Sequence of chain 1.A:
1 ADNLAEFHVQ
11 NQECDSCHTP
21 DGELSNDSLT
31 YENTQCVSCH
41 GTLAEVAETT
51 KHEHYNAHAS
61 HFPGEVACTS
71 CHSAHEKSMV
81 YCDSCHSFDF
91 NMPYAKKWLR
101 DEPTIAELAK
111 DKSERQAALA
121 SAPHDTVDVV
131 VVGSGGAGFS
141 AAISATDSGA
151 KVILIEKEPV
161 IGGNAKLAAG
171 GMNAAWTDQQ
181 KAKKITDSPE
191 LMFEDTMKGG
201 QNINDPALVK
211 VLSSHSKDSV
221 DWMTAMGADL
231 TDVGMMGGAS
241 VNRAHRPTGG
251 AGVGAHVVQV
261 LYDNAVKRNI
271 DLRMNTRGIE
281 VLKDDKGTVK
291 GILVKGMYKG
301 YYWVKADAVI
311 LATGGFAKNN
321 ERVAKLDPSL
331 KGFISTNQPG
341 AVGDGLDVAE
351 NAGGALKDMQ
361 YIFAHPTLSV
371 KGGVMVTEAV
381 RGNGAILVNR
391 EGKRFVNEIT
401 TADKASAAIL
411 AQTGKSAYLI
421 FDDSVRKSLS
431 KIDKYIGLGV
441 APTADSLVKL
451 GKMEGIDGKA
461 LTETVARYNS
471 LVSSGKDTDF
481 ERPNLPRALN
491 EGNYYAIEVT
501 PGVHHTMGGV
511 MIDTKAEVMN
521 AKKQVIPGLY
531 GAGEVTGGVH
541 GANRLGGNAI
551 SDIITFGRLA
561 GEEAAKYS

Binding-site contacts:
Ligand atom OXT contacts residue MET375 of chain 1.A at 3.8 Å.
Ligand atom O contacts residue THR377 of chain 1.A at 3.4 Å.
Ligand atom O7 contacts residue LEU545 of chain 1.A at 4.2 Å.
Ligand atom O8 contacts residue HIS504 of chain 1.A at 2.8 Å (h-bond).
Ligand atom OXT contacts residue ALA169 of chain 1.A at 3.9 Å.
Ligand atom O contacts residue GLU378 of chain 1.A at 2.9 Å (salt-bridge).
Ligand atom C contacts residue THR377 of chain 1.A at 3.4 Å.
Ligand atom O7 contacts residue ARG544 of chain 1.A at 2.7 Å (salt-bridge).
Ligand atom C4 contacts residue MET375 of chain 1.A at 3.8 Å (hydrophobic).
Ligand atom O8 contacts residue FAD1 of chain 1.H at 3.2 Å.
Ligand atom C contacts residue HIS365 of chain 1.A at 3.8 Å.
Ligand atom O7 contacts residue FAD1 of chain 1.H at 2.9 Å.
Ligand atom C6 contacts residue GLY546 of chain 1.A at 4.0 Å.
Ligand atom C4 contacts residue HIS365 of chain 1.A at 3.9 Å.
Ligand atom OXT contacts residue THR377 of chain 1.A at 2.6 Å (h-bond).
Ligand atom C5 contacts residue GLY547 of chain 1.A at 4.2 Å.
Ligand atom C contacts residue MET375 of chain 1.A at 3.7 Å (hydrophobic).
Ligand atom OXT contacts residue FAD1 of chain 1.H at 3.7 Å.
Ligand atom O contacts residue MET375 of chain 1.A at 3.6 Å.
Ligand atom C contacts residue MET236 of chain 1.A at 4.0 Å (hydrophobic).
Ligand atom C6 contacts residue FAD1 of chain 1.H at 3.3 Å.
Ligand atom C6 contacts residue GLY547 of chain 1.A at 3.9 Å.
Ligand atom O contacts residue VAL376 of chain 1.A at 4.2 Å.
Ligand atom C4 contacts residue FAD1 of chain 1.H at 3.5 Å.
Ligand atom C contacts residue FAD1 of chain 1.H at 4.2 Å.
Ligand atom C5 contacts residue GLU378 of chain 1.A at 4.3 Å.
Ligand atom C5 contacts residue FAD1 of chain 1.H at 3.5 Å.
Ligand atom OXT contacts residue GLY170 of chain 1.A at 3.1 Å (h-bond).
Ligand atom OXT contacts residue MET236 of chain 1.A at 3.9 Å.
Ligand atom C4 contacts residue HIS504 of chain 1.A at 4.0 Å.
Ligand atom O contacts residue HIS365 of chain 1.A at 2.6 Å (h-bond).
Ligand atom O7 contacts residue GLY546 of chain 1.A at 3.3 Å.
Ligand atom O8 contacts residue ARG544 of chain 1.A at 2.9 Å (salt-bridge).
Ligand atom OXT contacts residue GLU378 of chain 1.A at 3.9 Å.
Ligand atom O7 contacts residue GLY547 of chain 1.A at 2.8 Å (h-bond).
Ligand atom C5 contacts residue GLY546 of chain 1.A at 4.2 Å.
Ligand atom C6 contacts residue ARG544 of chain 1.A at 3.5 Å.
Ligand atom C contacts residue GLU378 of chain 1.A at 3.7 Å.
Ligand atom C6 contacts residue HIS504 of chain 1.A at 4.0 Å.
Ligand atom C5 contacts residue MET236 of chain 1.A at 3.7 Å (hydrophobic).

A protein and the small-molecule ligand that binds it are described below.
Small molecule (SMILES): O=C(O)/C=C/C(=O)O